Binding-site contacts:
Ligand atom C21 contacts residue ILE179 of chain 1.B at 3.6 Å (hydrophobic).
Ligand atom C16 contacts residue GLY230 of chain 1.B at 3.3 Å.
Ligand atom C18 contacts residue ASN95 of chain 1.B at 3.7 Å.
Ligand atom C2 contacts residue SER205 of chain 1.B at 3.5 Å.
Ligand atom C15 contacts residue GLY228 of chain 1.B at 3.6 Å.
Ligand atom N contacts residue HIS43 of chain 1.B at 3.3 Å (h-bond).
Ligand atom C contacts residue SER205 of chain 1.B at 2.8 Å.
Ligand atom C8 contacts residue HIS43 of chain 1.B at 3.7 Å.
Ligand atom C4 contacts residue CYS201 of chain 1.B at 3.7 Å (hydrophobic).
Ligand atom C18 contacts residue GLU94 of chain 1.B at 3.4 Å.
Ligand atom C6 contacts residue GLY230 of chain 1.B at 3.7 Å.
Ligand atom N1 contacts residue ASP199 of chain 1.B at 2.6 Å (salt-bridge).
Ligand atom C6 contacts residue ASP199 of chain 1.B at 3.4 Å.
Ligand atom O1 contacts residue HIS43 of chain 1.B at 2.5 Å (h-bond).
Ligand atom N contacts residue SER226 of chain 1.B at 3.3 Å (h-bond).
Ligand atom C6 contacts residue ALA200 of chain 1.B at 3.5 Å (hydrophobic).
Ligand atom C18 contacts residue LEU96 of chain 1.B at 3.7 Å (hydrophobic).
Ligand atom N contacts residue SER205 of chain 1.B at 3.2 Å (h-bond).
Ligand atom N4 contacts residue GLY228 of chain 1.B at 2.9 Å (h-bond).
Ligand atom C9 contacts residue HIS43 of chain 1.B at 3.4 Å.
Ligand atom N1 contacts residue GLY230 of chain 1.B at 2.6 Å (h-bond).
Ligand atom O contacts residue SER205 of chain 1.B at 2.4 Å (h-bond).
Ligand atom O3 contacts residue GLY228 of chain 1.B at 3.1 Å (h-bond).
Ligand atom O1 contacts residue SER205 of chain 1.B at 2.2 Å (h-bond).
Ligand atom C20 contacts residue TRP227 of chain 1.B at 3.4 Å (hydrophobic).
Ligand atom N2 contacts residue ALA200 of chain 1.B at 3.7 Å.
Ligand atom O3 contacts residue TRP227 of chain 1.B at 3.1 Å.
Ligand atom C20 contacts residue ILE179 of chain 1.B at 3.3 Å (hydrophobic).
Ligand atom O contacts residue GLU202 of chain 1.B at 3.6 Å.
Ligand atom N1 contacts residue ALA200 of chain 1.B at 3.5 Å (h-bond).
Ligand atom C19 contacts residue ASN95 of chain 1.B at 3.7 Å.
Ligand atom C10 contacts residue TYR47 of chain 1.B at 3.5 Å (hydrophobic).
Ligand atom C16 contacts residue GLY228 of chain 1.B at 3.4 Å.
Ligand atom O contacts residue GLY203 of chain 1.B at 3.2 Å (h-bond).
Ligand atom C5 contacts residue GLY228 of chain 1.B at 3.6 Å.
Ligand atom C16 contacts residue GLU229 of chain 1.B at 3.7 Å.
Ligand atom B1 contacts residue HIS43 of chain 1.B at 3.1 Å.
Ligand atom N2 contacts residue ASP199 of chain 1.B at 2.6 Å (salt-bridge).
Ligand atom N2 contacts residue GLY238 of chain 1.B at 3.3 Å.
Ligand atom B1 contacts residue SER205 of chain 1.B at 1.6 Å.

This protein binds this small molecule.
Small molecule (SMILES): CC(=O)N[C@H](Cc1ccccc1)C(=O)N1CCC[C@H]1C(=O)N[C@@H](CCCCC(=N)N)B(O)O

Sequence of chain 1.B:
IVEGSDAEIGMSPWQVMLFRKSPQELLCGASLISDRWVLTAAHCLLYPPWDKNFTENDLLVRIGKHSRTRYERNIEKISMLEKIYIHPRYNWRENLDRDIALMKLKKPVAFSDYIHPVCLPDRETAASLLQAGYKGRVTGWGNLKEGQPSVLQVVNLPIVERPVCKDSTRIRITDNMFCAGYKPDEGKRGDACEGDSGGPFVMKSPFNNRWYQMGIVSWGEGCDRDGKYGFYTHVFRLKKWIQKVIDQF